The small molecule below binds the protein below.
Small molecule (SMILES): CC(=O)N[C@@H]1[C@@H](O)[C@H](O)[C@@H](CO)O[C@H]1O

Binding-site contacts:
Ligand atom C5 contacts residue THR54 of chain 2.B at 3.4 Å.
Ligand atom O5 contacts residue LEU55 of chain 2.B at 3.6 Å.
Ligand atom O6 contacts residue LEU55 of chain 2.B at 3.5 Å.
Ligand atom C6 contacts residue THR54 of chain 2.B at 3.7 Å.
Ligand atom C1 contacts residue ASN52 of chain 2.B at 1.4 Å.
Ligand atom C6 contacts residue LEU55 of chain 2.B at 3.6 Å (hydrophobic).
Ligand atom N2 contacts residue ASN52 of chain 2.B at 3.0 Å (h-bond).
Ligand atom C2 contacts residue ASN52 of chain 2.B at 2.5 Å.
Ligand atom C5 contacts residue LEU55 of chain 2.B at 4.3 Å (hydrophobic).
Ligand atom C3 contacts residue ASN52 of chain 2.B at 3.8 Å.
Ligand atom O6 contacts residue THR54 of chain 2.B at 2.9 Å (h-bond).
Ligand atom C7 contacts residue ASN52 of chain 2.B at 3.3 Å.
Ligand atom O5 contacts residue THR54 of chain 2.B at 3.2 Å (h-bond).
Ligand atom O7 contacts residue ASN52 of chain 2.B at 3.2 Å (h-bond).
Ligand atom C5 contacts residue ASN52 of chain 2.B at 3.6 Å.
Ligand atom O5 contacts residue ASN52 of chain 2.B at 2.3 Å (h-bond).
Ligand atom C1 contacts residue THR54 of chain 2.B at 3.5 Å.
Ligand atom C4 contacts residue ASN52 of chain 2.B at 4.2 Å.

Sequence of chain 2.B:
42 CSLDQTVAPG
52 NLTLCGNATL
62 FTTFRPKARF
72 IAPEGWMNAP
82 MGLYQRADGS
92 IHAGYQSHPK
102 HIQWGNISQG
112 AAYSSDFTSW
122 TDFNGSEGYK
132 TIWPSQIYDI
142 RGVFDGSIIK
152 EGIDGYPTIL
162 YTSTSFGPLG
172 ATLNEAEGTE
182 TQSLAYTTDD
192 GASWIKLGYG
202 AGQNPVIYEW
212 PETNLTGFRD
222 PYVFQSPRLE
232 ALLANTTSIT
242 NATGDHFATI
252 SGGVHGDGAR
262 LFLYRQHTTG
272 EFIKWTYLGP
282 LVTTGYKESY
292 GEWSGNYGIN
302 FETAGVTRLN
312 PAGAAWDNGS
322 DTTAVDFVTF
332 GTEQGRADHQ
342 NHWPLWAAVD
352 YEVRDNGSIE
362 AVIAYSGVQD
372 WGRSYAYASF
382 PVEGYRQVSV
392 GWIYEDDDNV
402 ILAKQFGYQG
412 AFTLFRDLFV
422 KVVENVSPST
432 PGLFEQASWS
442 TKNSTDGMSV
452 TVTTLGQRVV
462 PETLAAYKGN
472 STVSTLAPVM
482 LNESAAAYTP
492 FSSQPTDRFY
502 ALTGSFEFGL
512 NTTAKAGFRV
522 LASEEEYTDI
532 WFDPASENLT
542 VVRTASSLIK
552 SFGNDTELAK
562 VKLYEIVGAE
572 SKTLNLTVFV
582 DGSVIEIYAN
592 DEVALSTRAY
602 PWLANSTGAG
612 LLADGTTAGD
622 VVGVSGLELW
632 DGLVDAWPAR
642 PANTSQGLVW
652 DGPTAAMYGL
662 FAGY